Binding-site contacts:
Ligand atom O5 contacts residue SO41 of chain 1.P at 4.0 Å.
Ligand atom O6 contacts residue ARG281 of chain 1.A at 3.5 Å (salt-bridge).
Ligand atom C8 contacts residue TRP262 of chain 1.A at 4.2 Å (hydrophobic).
Ligand atom C7 contacts residue ASN320 of chain 1.B at 3.2 Å.
Ligand atom O7 contacts residue ASN320 of chain 1.B at 3.1 Å (h-bond).
Ligand atom C2 contacts residue ASN320 of chain 1.B at 2.3 Å.
Ligand atom O7 contacts residue LEU317 of chain 1.B at 4.5 Å.
Ligand atom O7 contacts residue TRP262 of chain 1.A at 4.2 Å.
Ligand atom N2 contacts residue ASN316 of chain 1.B at 4.0 Å.
Ligand atom C4 contacts residue SO41 of chain 1.P at 3.6 Å.
Ligand atom C5 contacts residue ASN320 of chain 1.B at 3.6 Å.
Ligand atom C6 contacts residue ARG281 of chain 1.A at 3.7 Å.
Ligand atom O4 contacts residue SO41 of chain 1.P at 4.4 Å.
Ligand atom C1 contacts residue ASN320 of chain 1.B at 1.4 Å.
Ligand atom O6 contacts residue ARG281 of chain 1.A at 4.2 Å.
Ligand atom C8 contacts residue LEU317 of chain 1.B at 3.8 Å (hydrophobic).
Ligand atom C5 contacts residue SO41 of chain 1.P at 4.0 Å.
Ligand atom C1 contacts residue ASN316 of chain 1.B at 4.3 Å.
Ligand atom O7 contacts residue MET285 of chain 1.A at 3.7 Å.
Ligand atom C4 contacts residue ASN320 of chain 1.B at 4.2 Å.
Ligand atom C7 contacts residue ASN316 of chain 1.B at 4.4 Å.
Ligand atom C6 contacts residue SO41 of chain 1.P at 3.6 Å.
Ligand atom C3 contacts residue ASN320 of chain 1.B at 3.7 Å.
Ligand atom O5 contacts residue ASN320 of chain 1.B at 2.4 Å (h-bond).
Ligand atom O2 contacts residue SO41 of chain 1.P at 3.7 Å.
Ligand atom N2 contacts residue ASN320 of chain 1.B at 2.8 Å (h-bond).
Ligand atom C6 contacts residue ARG281 of chain 1.A at 3.8 Å.
Ligand atom C7 contacts residue LEU317 of chain 1.B at 4.3 Å (hydrophobic).
Ligand atom C8 contacts residue ASN316 of chain 1.B at 4.0 Å.

Sequence of chain 1.A:
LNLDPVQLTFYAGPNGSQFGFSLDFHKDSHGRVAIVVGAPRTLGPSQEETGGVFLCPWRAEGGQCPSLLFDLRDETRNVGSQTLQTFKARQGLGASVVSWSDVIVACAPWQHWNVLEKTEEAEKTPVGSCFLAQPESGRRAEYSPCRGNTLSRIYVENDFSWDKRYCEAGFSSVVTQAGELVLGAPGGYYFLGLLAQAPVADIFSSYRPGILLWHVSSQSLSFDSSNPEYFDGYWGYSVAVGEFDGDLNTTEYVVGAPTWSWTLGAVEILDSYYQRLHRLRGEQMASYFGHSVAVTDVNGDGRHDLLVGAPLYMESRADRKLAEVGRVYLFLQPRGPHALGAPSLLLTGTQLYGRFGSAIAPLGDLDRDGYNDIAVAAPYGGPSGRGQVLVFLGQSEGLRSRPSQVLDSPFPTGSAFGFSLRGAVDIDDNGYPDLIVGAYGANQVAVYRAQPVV

Sequence of chain 1.B:
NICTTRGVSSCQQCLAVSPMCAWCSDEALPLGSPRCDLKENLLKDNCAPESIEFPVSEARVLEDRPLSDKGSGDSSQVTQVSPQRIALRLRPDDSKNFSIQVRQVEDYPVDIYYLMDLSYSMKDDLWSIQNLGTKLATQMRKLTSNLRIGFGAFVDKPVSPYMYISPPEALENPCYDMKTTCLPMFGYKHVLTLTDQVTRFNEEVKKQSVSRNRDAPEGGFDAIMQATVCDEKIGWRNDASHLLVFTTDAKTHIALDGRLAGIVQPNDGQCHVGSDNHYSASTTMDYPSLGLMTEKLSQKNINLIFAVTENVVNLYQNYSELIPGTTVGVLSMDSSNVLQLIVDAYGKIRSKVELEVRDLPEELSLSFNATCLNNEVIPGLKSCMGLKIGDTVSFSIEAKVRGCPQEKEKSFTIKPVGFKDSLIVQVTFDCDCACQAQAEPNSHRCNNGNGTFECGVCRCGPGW

This protein binds this small molecule.
Small molecule (SMILES): CC(=O)N[C@H]1[C@H](O[C@H]2[C@H](O)[C@@H](NC(C)=O)CO[C@@H]2CO)O[C@H](CO)[C@@H](O[C@@H]2O[C@H](CO)[C@@H](O)[C@H](O[C@H]3O[C@H](CO)[C@@H](O)[C@H](O)[C@@H]3O)[C@@H]2O)[C@@H]1O